Binding-site contacts:
Ligand atom C5 contacts residue GLN103 of chain 1.B at 3.2 Å.
Ligand atom N33 contacts residue CYS105 of chain 1.B at 2.9 Å (h-bond).
Ligand atom C24 contacts residue ASP167 of chain 1.B at 3.6 Å.
Ligand atom C15 contacts residue LEU87 of chain 1.B at 3.7 Å (hydrophobic).
Ligand atom C22 contacts residue ASP167 of chain 1.B at 3.2 Å.
Ligand atom C8 contacts residue PHE168 of chain 1.B at 3.6 Å (hydrophobic).
Ligand atom N23 contacts residue ASP167 of chain 1.B at 2.8 Å (salt-bridge).
Ligand atom C22 contacts residue GLY166 of chain 1.B at 3.6 Å.
Ligand atom C20 contacts residue THR102 of chain 1.B at 3.8 Å.
Ligand atom C7 contacts residue PHE168 of chain 1.B at 3.5 Å (hydrophobic).
Ligand atom C3 contacts residue PHE168 of chain 1.B at 3.6 Å (hydrophobic).
Ligand atom C1 contacts residue TRP104 of chain 1.B at 3.5 Å (hydrophobic).
Ligand atom C10 contacts residue PHE168 of chain 1.B at 3.4 Å (hydrophobic).
Ligand atom C18 contacts residue THR102 of chain 1.B at 3.6 Å.
Ligand atom C21 contacts residue PHE168 of chain 1.B at 3.6 Å (hydrophobic).
Ligand atom C31 contacts residue GLU74 of chain 1.B at 3.4 Å.
Ligand atom C19 contacts residue THR102 of chain 1.B at 3.8 Å.
Ligand atom N23 contacts residue GLY166 of chain 1.B at 3.5 Å.
Ligand atom N25 contacts residue GLU74 of chain 1.B at 2.7 Å (salt-bridge).
Ligand atom C5 contacts residue ALA54 of chain 1.B at 3.5 Å (hydrophobic).
Ligand atom C21 contacts residue LEU87 of chain 1.B at 3.4 Å (hydrophobic).
Ligand atom N6 contacts residue TRP104 of chain 1.B at 3.6 Å.
Ligand atom C20 contacts residue ALA54 of chain 1.B at 3.7 Å (hydrophobic).
Ligand atom C27 contacts residue LEU78 of chain 1.B at 3.4 Å (hydrophobic).
Ligand atom C27 contacts residue GLY166 of chain 1.B at 3.7 Å.
Ligand atom C20 contacts residue LYS56 of chain 1.B at 3.5 Å.
Ligand atom N33 contacts residue TRP104 of chain 1.B at 3.4 Å.
Ligand atom C26 contacts residue LEU78 of chain 1.B at 3.7 Å (hydrophobic).
Ligand atom N6 contacts residue CYS105 of chain 1.B at 3.0 Å (h-bond).
Ligand atom C17 contacts residue GLU74 of chain 1.B at 3.4 Å.
Ligand atom C34 contacts residue TRP104 of chain 1.B at 3.5 Å (hydrophobic).
Ligand atom C28 contacts residue LEU78 of chain 1.B at 3.5 Å (hydrophobic).
Ligand atom C1 contacts residue CYS105 of chain 1.B at 3.7 Å (hydrophobic).
Ligand atom N11 contacts residue VAL44 of chain 1.B at 3.6 Å.
Ligand atom C2 contacts residue TRP104 of chain 1.B at 3.7 Å (hydrophobic).
Ligand atom N4 contacts residue ALA54 of chain 1.B at 3.4 Å.
Ligand atom C26 contacts residue GLU74 of chain 1.B at 3.5 Å.
Ligand atom C10 contacts residue VAL44 of chain 1.B at 3.3 Å (hydrophobic).
Ligand atom C24 contacts residue GLU74 of chain 1.B at 3.6 Å.
Ligand atom C22 contacts residue PHE168 of chain 1.B at 3.6 Å (hydrophobic).

A protein and the small-molecule ligand that binds it are described below.
Small molecule (SMILES): Cc1ccc2c(Nc3ccc(Cl)cc3)nccc2c1Nc1ncccc1-c1ncnc2nc[nH]c12

Sequence of chain 1.B:
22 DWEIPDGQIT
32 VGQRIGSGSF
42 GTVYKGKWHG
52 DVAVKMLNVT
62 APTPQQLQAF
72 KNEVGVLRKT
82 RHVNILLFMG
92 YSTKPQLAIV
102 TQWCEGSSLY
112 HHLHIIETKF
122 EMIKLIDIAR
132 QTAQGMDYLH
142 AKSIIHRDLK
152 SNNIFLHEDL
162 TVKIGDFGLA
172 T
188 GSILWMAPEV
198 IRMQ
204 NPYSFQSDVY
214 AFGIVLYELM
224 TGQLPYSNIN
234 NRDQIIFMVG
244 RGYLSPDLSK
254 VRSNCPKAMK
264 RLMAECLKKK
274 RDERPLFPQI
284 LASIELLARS